Sequence of chain 1.A:
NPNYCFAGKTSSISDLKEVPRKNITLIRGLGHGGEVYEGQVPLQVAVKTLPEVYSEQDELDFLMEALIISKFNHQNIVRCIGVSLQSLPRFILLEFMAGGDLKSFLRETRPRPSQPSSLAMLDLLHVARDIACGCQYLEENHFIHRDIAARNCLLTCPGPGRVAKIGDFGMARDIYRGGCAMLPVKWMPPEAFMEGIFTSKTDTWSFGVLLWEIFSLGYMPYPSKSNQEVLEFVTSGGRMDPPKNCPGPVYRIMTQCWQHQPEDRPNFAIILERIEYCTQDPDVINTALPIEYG

Binding-site contacts:
Ligand atom C12 contacts residue LEU172 of chain 1.A at 3.7 Å (hydrophobic).
Ligand atom N23 contacts residue ALA64 of chain 1.A at 3.9 Å.
Ligand atom F contacts residue LEU172 of chain 1.A at 3.7 Å.
Ligand atom F contacts residue GLY185 of chain 1.A at 3.5 Å.
Ligand atom N22 contacts residue LEU172 of chain 1.A at 3.6 Å.
Ligand atom C19 contacts residue LEU172 of chain 1.A at 3.6 Å (hydrophobic).
Ligand atom CL2 contacts residue LEU172 of chain 1.A at 3.4 Å.
Ligand atom C16 contacts residue LEU38 of chain 1.A at 3.8 Å (hydrophobic).
Ligand atom C9 contacts residue LEU38 of chain 1.A at 3.6 Å (hydrophobic).
Ligand atom C7 contacts residue LEU38 of chain 1.A at 4.0 Å (hydrophobic).
Ligand atom N24 contacts residue GLY118 of chain 1.A at 4.0 Å.
Ligand atom F contacts residue ASN170 of chain 1.A at 3.2 Å.
Ligand atom F contacts residue ASP186 of chain 1.A at 3.4 Å.
Ligand atom C19 contacts residue ALA64 of chain 1.A at 3.5 Å (hydrophobic).
Ligand atom C8 contacts residue ALA116 of chain 1.A at 3.4 Å (hydrophobic).
Ligand atom N22 contacts residue LEU112 of chain 1.A at 3.8 Å.
Ligand atom C19 contacts residue GLU113 of chain 1.A at 3.8 Å.
Ligand atom N22 contacts residue GLU113 of chain 1.A at 3.0 Å (salt-bridge).
Ligand atom N23 contacts residue LEU172 of chain 1.A at 3.9 Å.
Ligand atom C2 contacts residue ARG169 of chain 1.A at 3.2 Å.
Ligand atom C18 contacts residue LEU172 of chain 1.A at 3.8 Å (hydrophobic).
Ligand atom C10 contacts residue ALA116 of chain 1.A at 3.6 Å (hydrophobic).
Ligand atom CL2 contacts residue GLY185 of chain 1.A at 2.9 Å.
Ligand atom C1 contacts residue LEU112 of chain 1.A at 4.0 Å (hydrophobic).
Ligand atom N23 contacts residue PHE114 of chain 1.A at 3.9 Å.
Ligand atom C7 contacts residue GLY118 of chain 1.A at 3.7 Å.
Ligand atom N23 contacts residue GLU113 of chain 1.A at 3.7 Å.
Ligand atom C8 contacts residue GLY118 of chain 1.A at 3.5 Å.
Ligand atom C16 contacts residue GLY118 of chain 1.A at 3.9 Å.
Ligand atom C1 contacts residue LYS66 of chain 1.A at 3.9 Å.
Ligand atom C7 contacts residue MET115 of chain 1.A at 3.5 Å (hydrophobic).
Ligand atom N26 contacts residue GLY118 of chain 1.A at 3.8 Å.
Ligand atom C8 contacts residue GLY117 of chain 1.A at 4.0 Å.
Ligand atom N23 contacts residue MET115 of chain 1.A at 3.0 Å (h-bond).
Ligand atom N25 contacts residue ALA116 of chain 1.A at 3.7 Å.
Ligand atom N22 contacts residue ALA64 of chain 1.A at 3.5 Å.
Ligand atom C21 contacts residue VAL46 of chain 1.A at 4.0 Å (hydrophobic).
Ligand atom C2 contacts residue LEU172 of chain 1.A at 3.9 Å (hydrophobic).
Ligand atom C5 contacts residue MET115 of chain 1.A at 3.1 Å (hydrophobic).
Ligand atom C15 contacts residue ALA64 of chain 1.A at 3.8 Å (hydrophobic).

A protein and the small-molecule ligand that binds it are described below.
Small molecule (SMILES): C[C@@H](Oc1cc(-c2cnn(C3CCNCC3)c2)cnc1N)c1c(Cl)ccc(F)c1Cl